Sequence of chain 1.A:
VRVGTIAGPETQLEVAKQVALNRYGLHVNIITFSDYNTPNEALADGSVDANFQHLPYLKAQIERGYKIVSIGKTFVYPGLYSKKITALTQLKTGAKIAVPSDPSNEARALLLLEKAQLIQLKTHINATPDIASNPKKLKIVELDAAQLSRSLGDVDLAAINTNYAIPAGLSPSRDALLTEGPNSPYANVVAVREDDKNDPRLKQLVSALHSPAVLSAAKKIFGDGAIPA

Binding-site contacts:
Ligand atom SD contacts residue HIS60 of chain 1.A at 3.4 Å (h-bond).
Ligand atom CB contacts residue HIS60 of chain 1.A at 4.2 Å.
Ligand atom N contacts residue TYR84 of chain 1.A at 4.2 Å.
Ligand atom CB contacts residue PHE58 of chain 1.A at 3.2 Å (hydrophobic).
Ligand atom CE contacts residue PHE58 of chain 1.A at 3.6 Å (hydrophobic).
Ligand atom N contacts residue ASN174 of chain 1.A at 3.7 Å.
Ligand atom CG contacts residue HIS60 of chain 1.A at 3.6 Å.
Ligand atom CE contacts residue TYR41 of chain 1.A at 3.5 Å (hydrophobic).
Ligand atom CB contacts residue TYR41 of chain 1.A at 3.9 Å (hydrophobic).
Ligand atom O contacts residue ASN199 of chain 1.A at 2.9 Å (h-bond).
Ligand atom C contacts residue ASN172 of chain 1.A at 3.8 Å.
Ligand atom CA contacts residue ASN199 of chain 1.A at 3.8 Å.
Ligand atom CE contacts residue TYR63 of chain 1.A at 3.7 Å (hydrophobic).
Ligand atom SD contacts residue ASN113 of chain 1.A at 3.4 Å (h-bond).
Ligand atom CG contacts residue ASN172 of chain 1.A at 3.7 Å.
Ligand atom CA contacts residue PHE58 of chain 1.A at 4.0 Å (hydrophobic).
Ligand atom CG contacts residue PHE58 of chain 1.A at 4.3 Å (hydrophobic).
Ligand atom SD contacts residue TYR63 of chain 1.A at 3.5 Å.
Ligand atom CA contacts residue ASN174 of chain 1.A at 3.6 Å.
Ligand atom SD contacts residue PHE58 of chain 1.A at 4.3 Å.
Ligand atom N contacts residue ASN199 of chain 1.A at 2.9 Å (h-bond).
Ligand atom CA contacts residue TYR41 of chain 1.A at 3.6 Å (hydrophobic).
Ligand atom CE contacts residue GLN59 of chain 1.A at 3.9 Å.
Ligand atom C contacts residue ARG116 of chain 1.A at 3.6 Å.
Ligand atom CG contacts residue TYR41 of chain 1.A at 3.9 Å (hydrophobic).
Ligand atom CG contacts residue ASN113 of chain 1.A at 3.7 Å.
Ligand atom N contacts residue GLU14 of chain 1.A at 2.8 Å (salt-bridge).
Ligand atom CB contacts residue ASN199 of chain 1.A at 3.8 Å.
Ligand atom OXT contacts residue ASN172 of chain 1.A at 2.9 Å (h-bond).
Ligand atom O contacts residue TYR84 of chain 1.A at 3.7 Å.
Ligand atom O contacts residue TYR197 of chain 1.A at 4.3 Å.
Ligand atom CA contacts residue GLU14 of chain 1.A at 4.2 Å.
Ligand atom CE contacts residue ASN113 of chain 1.A at 4.3 Å.
Ligand atom O contacts residue ARG116 of chain 1.A at 3.8 Å.
Ligand atom OXT contacts residue ARG116 of chain 1.A at 2.8 Å (salt-bridge).
Ligand atom C contacts residue ASN199 of chain 1.A at 3.9 Å.
Ligand atom CB contacts residue GLN59 of chain 1.A at 4.1 Å.
Ligand atom SD contacts residue GLN59 of chain 1.A at 3.9 Å.
Ligand atom CA contacts residue ASN172 of chain 1.A at 4.1 Å.
Ligand atom N contacts residue PHE58 of chain 1.A at 3.7 Å.

This small molecule binds to this protein.
Small molecule (SMILES): CSCC[C@H](N)C(=O)O